Binding-site contacts:
Ligand atom O4 contacts residue NAG1 of chain 1.K at 4.3 Å.
Ligand atom C3 contacts residue NAG1 of chain 1.K at 3.8 Å.
Ligand atom C1 contacts residue ASN15 of chain 1.B at 1.4 Å.
Ligand atom N2 contacts residue ASN15 of chain 1.B at 3.1 Å (h-bond).
Ligand atom C5 contacts residue ASN15 of chain 1.B at 3.7 Å.
Ligand atom O3 contacts residue NAG1 of chain 1.K at 3.1 Å.
Ligand atom C3 contacts residue ASN15 of chain 1.B at 3.9 Å.
Ligand atom C8 contacts residue THR30 of chain 1.B at 3.4 Å.
Ligand atom O7 contacts residue THR17 of chain 1.B at 4.3 Å.
Ligand atom C4 contacts residue ASN15 of chain 1.B at 4.2 Å.
Ligand atom C8 contacts residue THR17 of chain 1.B at 3.0 Å.
Ligand atom C7 contacts residue ASN15 of chain 1.B at 3.4 Å.
Ligand atom N2 contacts residue THR30 of chain 1.B at 4.5 Å.
Ligand atom C8 contacts residue ASN31 of chain 1.B at 3.9 Å.
Ligand atom O5 contacts residue ASN15 of chain 1.B at 2.4 Å (h-bond).
Ligand atom C8 contacts residue ASN15 of chain 1.B at 3.5 Å.
Ligand atom C7 contacts residue THR17 of chain 1.B at 4.1 Å.
Ligand atom O7 contacts residue ASN15 of chain 1.B at 3.3 Å (h-bond).
Ligand atom C2 contacts residue ASN15 of chain 1.B at 2.5 Å.
Ligand atom C7 contacts residue THR30 of chain 1.B at 4.4 Å.

Sequence of chain 1.B:
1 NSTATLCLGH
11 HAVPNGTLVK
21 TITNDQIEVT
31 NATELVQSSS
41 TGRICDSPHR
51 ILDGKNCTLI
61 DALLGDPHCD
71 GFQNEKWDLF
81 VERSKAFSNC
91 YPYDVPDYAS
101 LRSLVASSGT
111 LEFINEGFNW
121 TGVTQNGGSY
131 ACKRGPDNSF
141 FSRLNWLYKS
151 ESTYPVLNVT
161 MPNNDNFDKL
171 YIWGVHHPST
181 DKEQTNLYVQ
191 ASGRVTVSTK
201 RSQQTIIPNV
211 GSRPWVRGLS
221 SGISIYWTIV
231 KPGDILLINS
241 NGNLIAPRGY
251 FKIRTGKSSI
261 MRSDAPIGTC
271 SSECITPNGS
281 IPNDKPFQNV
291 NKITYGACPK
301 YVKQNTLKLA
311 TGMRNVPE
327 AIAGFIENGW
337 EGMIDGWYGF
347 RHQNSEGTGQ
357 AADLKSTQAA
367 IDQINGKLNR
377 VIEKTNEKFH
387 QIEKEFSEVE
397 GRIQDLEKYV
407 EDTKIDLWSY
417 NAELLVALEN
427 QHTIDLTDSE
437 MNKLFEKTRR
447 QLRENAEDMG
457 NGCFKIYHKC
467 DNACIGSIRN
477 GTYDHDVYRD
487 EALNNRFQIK

This protein binds this small molecule.
Small molecule (SMILES): CC(=O)N[C@@H]1[C@@H](O)[C@H](O)[C@@H](CO)O[C@H]1O